Sequence of chain 2.A:
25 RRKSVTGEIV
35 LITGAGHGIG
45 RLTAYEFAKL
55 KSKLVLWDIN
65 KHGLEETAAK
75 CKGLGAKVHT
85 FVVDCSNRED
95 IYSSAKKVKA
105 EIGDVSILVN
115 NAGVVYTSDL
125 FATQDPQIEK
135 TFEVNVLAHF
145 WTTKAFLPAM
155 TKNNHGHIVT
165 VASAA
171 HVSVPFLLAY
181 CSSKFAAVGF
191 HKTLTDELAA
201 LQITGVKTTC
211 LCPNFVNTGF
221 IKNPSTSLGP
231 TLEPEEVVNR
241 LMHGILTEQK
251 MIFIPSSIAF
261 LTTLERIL

Sequence of chain 2.B:
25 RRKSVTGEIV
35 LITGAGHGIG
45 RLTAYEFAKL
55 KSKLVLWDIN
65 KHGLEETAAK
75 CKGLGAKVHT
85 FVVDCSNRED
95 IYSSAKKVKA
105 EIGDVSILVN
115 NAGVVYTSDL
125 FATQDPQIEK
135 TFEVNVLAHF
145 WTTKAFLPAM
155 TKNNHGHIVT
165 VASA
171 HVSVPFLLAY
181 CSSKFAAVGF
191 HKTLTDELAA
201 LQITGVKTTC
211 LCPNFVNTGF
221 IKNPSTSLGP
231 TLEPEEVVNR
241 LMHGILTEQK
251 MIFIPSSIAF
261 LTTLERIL

This small molecule binds to this protein.
Small molecule (SMILES): C[C@]12CC[C@@H](O)C[C@@H]1CC[C@@H]1[C@@H]2CC[C@]2(C)C(=O)CC[C@@H]12

Binding-site contacts:
Ligand atom C1 contacts residue ILE267 of chain 2.B at 4.0 Å (hydrophobic).
Ligand atom C15 contacts residue LEU151 of chain 2.A at 4.4 Å (hydrophobic).
Ligand atom C12 contacts residue VAL174 of chain 2.B at 4.1 Å (hydrophobic).
Ligand atom C19 contacts residue LEU151 of chain 2.A at 4.3 Å (hydrophobic).
Ligand atom C18 contacts residue LEU194 of chain 2.A at 3.7 Å (hydrophobic).
Ligand atom C16 contacts residue LEU178 of chain 2.B at 4.2 Å (hydrophobic).
Ligand atom C3 contacts residue THR155 of chain 2.A at 4.4 Å.
Ligand atom C1 contacts residue LEU201 of chain 2.A at 4.1 Å (hydrophobic).
Ligand atom C18 contacts residue GLU197 of chain 2.A at 3.6 Å.
Ligand atom C6 contacts residue LEU151 of chain 2.A at 4.2 Å (hydrophobic).
Ligand atom C11 contacts residue VAL174 of chain 2.B at 4.2 Å (hydrophobic).
Ligand atom C4 contacts residue THR155 of chain 2.A at 4.0 Å.
Ligand atom C19 contacts residue ILE203 of chain 2.A at 3.9 Å (hydrophobic).
Ligand atom O17 contacts residue VAL174 of chain 2.B at 4.3 Å.
Ligand atom C15 contacts residue THR147 of chain 2.A at 4.3 Å.
Ligand atom C12 contacts residue GLU197 of chain 2.A at 4.5 Å.
Ligand atom C7 contacts residue LEU151 of chain 2.A at 4.2 Å (hydrophobic).
Ligand atom O17 contacts residue LEU178 of chain 2.B at 3.6 Å.
Ligand atom C18 contacts residue LEU178 of chain 2.B at 4.1 Å (hydrophobic).
Ligand atom C6 contacts residue PRO152 of chain 2.A at 4.2 Å (hydrophobic).
Ligand atom C19 contacts residue LEU201 of chain 2.A at 4.0 Å (hydrophobic).
Ligand atom C7 contacts residue PRO152 of chain 2.A at 4.5 Å (hydrophobic).
Ligand atom C2 contacts residue LEU201 of chain 2.A at 4.2 Å (hydrophobic).
Ligand atom C16 contacts residue LYS148 of chain 2.A at 3.8 Å.
Ligand atom C18 contacts residue LEU151 of chain 2.A at 4.3 Å (hydrophobic).
Ligand atom C19 contacts residue THR155 of chain 2.A at 4.3 Å.
Ligand atom C6 contacts residue THR155 of chain 2.A at 4.5 Å.
Ligand atom C15 contacts residue LYS148 of chain 2.A at 4.0 Å.
Ligand atom O17 contacts residue PRO175 of chain 2.B at 3.9 Å.
Ligand atom C17 contacts residue LEU178 of chain 2.B at 3.9 Å (hydrophobic).
Ligand atom C8 contacts residue LEU151 of chain 2.A at 3.9 Å (hydrophobic).
Ligand atom C2 contacts residue ILE267 of chain 2.B at 4.2 Å (hydrophobic).